Sequence of chain 37.A:
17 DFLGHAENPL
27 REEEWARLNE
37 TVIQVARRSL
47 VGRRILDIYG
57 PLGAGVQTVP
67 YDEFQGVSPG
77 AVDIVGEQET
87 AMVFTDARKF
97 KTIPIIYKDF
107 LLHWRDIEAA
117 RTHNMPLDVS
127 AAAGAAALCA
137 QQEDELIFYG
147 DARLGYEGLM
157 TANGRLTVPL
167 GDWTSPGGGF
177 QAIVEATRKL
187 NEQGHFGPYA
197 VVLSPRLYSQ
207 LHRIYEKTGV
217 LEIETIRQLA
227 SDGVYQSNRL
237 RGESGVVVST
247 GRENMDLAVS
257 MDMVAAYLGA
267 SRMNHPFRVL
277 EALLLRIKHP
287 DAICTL

The protein below binds the small molecule below.
Small molecule (SMILES): CC(C)C[C@H](NC(=O)CN)C(=O)N[C@H](C(=O)N[C@H](C(=O)NCC(=O)N[C@@H](CO)C(=O)N[C@@H](CC(C)C)C(=O)N[C@@H](CCCN=C(N)N)C(=O)NCC=O)C(C)C)[C@@H](C)O

Binding-site contacts:
Ligand atom CD contacts residue LEU52 of chain 37.A at 3.5 Å (hydrophobic).
Ligand atom O contacts residue ARG50 of chain 37.A at 3.6 Å.
Ligand atom NH1 contacts residue ASP228 of chain 37.A at 2.7 Å (salt-bridge).
Ligand atom N contacts residue ASP258 of chain 37.A at 2.9 Å (salt-bridge).
Ligand atom NH1 contacts residue THR246 of chain 37.A at 3.0 Å (h-bond).
Ligand atom CA contacts residue ASP258 of chain 37.A at 3.7 Å.
Ligand atom O contacts residue ARG43 of chain 37.A at 3.1 Å (salt-bridge).
Ligand atom O contacts residue ILE39 of chain 37.A at 3.6 Å.
Ligand atom CA contacts residue ASP258 of chain 37.A at 3.5 Å.
Ligand atom N contacts residue ILE39 of chain 37.A at 3.7 Å.
Ligand atom C contacts residue ASP258 of chain 37.A at 3.6 Å.
Ligand atom CA contacts residue ARG50 of chain 37.A at 3.5 Å.
Ligand atom N contacts residue ARG49 of chain 37.A at 3.6 Å.
Ligand atom CA contacts residue ASP258 of chain 37.A at 3.7 Å.
Ligand atom CG2 contacts residue MET259 of chain 37.A at 3.7 Å (hydrophobic).
Ligand atom CD contacts residue ARG50 of chain 37.A at 3.6 Å.
Ligand atom CD2 contacts residue ASP258 of chain 37.A at 3.5 Å.
Ligand atom CB contacts residue ARG49 of chain 37.A at 3.5 Å.
Ligand atom CB contacts residue ASP258 of chain 37.A at 3.5 Å.
Ligand atom NE contacts residue ASP53 of chain 37.A at 3.7 Å.
Ligand atom C contacts residue ILE39 of chain 37.A at 3.6 Å (hydrophobic).
Ligand atom CA contacts residue ARG49 of chain 37.A at 3.5 Å.
Ligand atom NH2 contacts residue ARG50 of chain 37.A at 3.3 Å (salt-bridge).
Ligand atom N contacts residue ASP258 of chain 37.A at 2.8 Å (salt-bridge).
Ligand atom C contacts residue ARG49 of chain 37.A at 3.4 Å.
Ligand atom N contacts residue ASP258 of chain 37.A at 3.0 Å (salt-bridge).
Ligand atom CB contacts residue ARG50 of chain 37.A at 3.7 Å.
Ligand atom C contacts residue ASP258 of chain 37.A at 3.7 Å.
Ligand atom CB contacts residue ASP258 of chain 37.A at 3.7 Å.
Ligand atom CG2 contacts residue ALA42 of chain 37.A at 3.7 Å (hydrophobic).
Ligand atom O contacts residue ARG43 of chain 37.A at 3.0 Å (salt-bridge).
Ligand atom OG1 contacts residue ILE39 of chain 37.A at 3.5 Å.
Ligand atom CB contacts residue ILE39 of chain 37.A at 3.6 Å (hydrophobic).
Ligand atom O contacts residue ARG49 of chain 37.A at 3.1 Å (salt-bridge).
Ligand atom N contacts residue ARG49 of chain 37.A at 3.0 Å (salt-bridge).
Ligand atom N contacts residue ARG49 of chain 37.A at 3.6 Å.
Ligand atom OG1 contacts residue MET259 of chain 37.A at 2.8 Å (h-bond).
Ligand atom OG1 contacts residue ASP258 of chain 37.A at 3.3 Å.
Ligand atom CB contacts residue MET259 of chain 37.A at 3.8 Å (hydrophobic).
Ligand atom CD2 contacts residue ARG43 of chain 37.A at 3.7 Å.